Sequence of chain 1.B:
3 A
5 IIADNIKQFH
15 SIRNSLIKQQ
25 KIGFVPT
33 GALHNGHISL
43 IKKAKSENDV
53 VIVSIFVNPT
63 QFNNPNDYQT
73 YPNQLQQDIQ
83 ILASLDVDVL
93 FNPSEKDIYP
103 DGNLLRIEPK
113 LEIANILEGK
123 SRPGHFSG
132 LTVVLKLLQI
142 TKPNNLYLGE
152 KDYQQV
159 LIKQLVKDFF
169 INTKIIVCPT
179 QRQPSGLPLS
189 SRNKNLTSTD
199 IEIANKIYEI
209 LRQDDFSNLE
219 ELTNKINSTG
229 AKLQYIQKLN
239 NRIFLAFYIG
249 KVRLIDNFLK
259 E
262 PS

Binding-site contacts:
Ligand atom OXT contacts residue MSE32 of chain 1.B at 4.0 Å.
Ligand atom O contacts residue VAL134 of chain 1.B at 3.3 Å.
Ligand atom CB contacts residue GLN156 of chain 1.B at 4.2 Å.
Ligand atom CA contacts residue GLN63 of chain 1.B at 3.9 Å.
Ligand atom CD contacts residue PRO30 of chain 1.B at 4.2 Å (hydrophobic).
Ligand atom CG contacts residue PRO30 of chain 1.B at 3.6 Å (hydrophobic).
Ligand atom CB contacts residue ANP1 of chain 1.H at 3.0 Å.
Ligand atom CA contacts residue ANP1 of chain 1.H at 4.3 Å.
Ligand atom N contacts residue MSE131 of chain 1.B at 3.7 Å.
Ligand atom C contacts residue GLN63 of chain 1.B at 3.6 Å.
Ligand atom CA contacts residue BAL1 of chain 1.I at 4.4 Å.
Ligand atom C contacts residue MSE32 of chain 1.B at 4.0 Å.
Ligand atom CA contacts residue GLN156 of chain 1.B at 4.2 Å.
Ligand atom O contacts residue GLN63 of chain 1.B at 2.8 Å (h-bond).
Ligand atom OXT contacts residue PRO30 of chain 1.B at 3.7 Å.
Ligand atom OXT contacts residue THR31 of chain 1.B at 3.9 Å.
Ligand atom CG contacts residue GLN156 of chain 1.B at 3.9 Å.
Ligand atom CA contacts residue MSE131 of chain 1.B at 4.5 Å.
Ligand atom CA contacts residue MSE32 of chain 1.B at 4.3 Å.
Ligand atom O contacts residue MSE32 of chain 1.B at 4.3 Å.
Ligand atom CD contacts residue GLN156 of chain 1.B at 3.2 Å.
Ligand atom N contacts residue GLN156 of chain 1.B at 3.4 Å (h-bond).
Ligand atom CB contacts residue BAL1 of chain 1.I at 3.8 Å.
Ligand atom CG contacts residue ANP1 of chain 1.H at 3.6 Å.
Ligand atom N contacts residue VAL135 of chain 1.B at 4.1 Å.
Ligand atom OXT contacts residue ANP1 of chain 1.H at 4.3 Å.
Ligand atom CB contacts residue MSE32 of chain 1.B at 4.1 Å.
Ligand atom C contacts residue VAL134 of chain 1.B at 4.5 Å (hydrophobic).

This protein binds this small molecule.
Small molecule (SMILES): O=C(O)[C@@H]1CCCN1